Sequence of chain 1.A:
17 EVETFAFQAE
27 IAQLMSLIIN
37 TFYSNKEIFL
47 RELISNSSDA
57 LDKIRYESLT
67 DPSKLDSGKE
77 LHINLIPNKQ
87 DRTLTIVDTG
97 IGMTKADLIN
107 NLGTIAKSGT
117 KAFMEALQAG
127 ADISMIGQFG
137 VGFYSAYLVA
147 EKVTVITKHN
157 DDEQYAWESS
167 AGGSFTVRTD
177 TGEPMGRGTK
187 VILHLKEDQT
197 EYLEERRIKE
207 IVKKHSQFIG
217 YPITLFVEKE

A protein and the small-molecule ligand that binds it are described below.
Small molecule (SMILES): CNc1ncnc2[nH]cnc12

Binding-site contacts:
Ligand atom N9 contacts residue SER53 of chain 1.A at 4.2 Å.
Ligand atom C2 contacts residue GLY98 of chain 1.A at 4.1 Å.
Ligand atom N9 contacts residue ASP94 of chain 1.A at 2.9 Å (salt-bridge).
Ligand atom C11 contacts residue ASN52 of chain 1.A at 4.1 Å.
Ligand atom C4 contacts residue THR185 of chain 1.A at 3.7 Å.
Ligand atom N3 contacts residue THR185 of chain 1.A at 3.4 Å (h-bond).
Ligand atom N1 contacts residue LEU108 of chain 1.A at 4.2 Å.
Ligand atom C5 contacts residue MET99 of chain 1.A at 4.2 Å (hydrophobic).
Ligand atom N9 contacts residue THR185 of chain 1.A at 3.8 Å.
Ligand atom C4 contacts residue ASP94 of chain 1.A at 4.0 Å.
Ligand atom C2 contacts residue ALA56 of chain 1.A at 4.1 Å (hydrophobic).
Ligand atom N6 contacts residue LEU108 of chain 1.A at 3.0 Å (h-bond).
Ligand atom C2 contacts residue MET99 of chain 1.A at 3.8 Å (hydrophobic).
Ligand atom C6 contacts residue MET99 of chain 1.A at 3.7 Å (hydrophobic).
Ligand atom N1 contacts residue MET99 of chain 1.A at 3.5 Å (h-bond).
Ligand atom N7 contacts residue ASN52 of chain 1.A at 3.9 Å.
Ligand atom C6 contacts residue LEU108 of chain 1.A at 4.2 Å (hydrophobic).
Ligand atom N6 contacts residue MET99 of chain 1.A at 3.8 Å.
Ligand atom C8 contacts residue ASN52 of chain 1.A at 4.0 Å.
Ligand atom C8 contacts residue THR185 of chain 1.A at 4.2 Å.
Ligand atom N3 contacts residue MET99 of chain 1.A at 4.5 Å.
Ligand atom C8 contacts residue SER53 of chain 1.A at 4.0 Å.
Ligand atom C4 contacts residue ALA56 of chain 1.A at 4.0 Å (hydrophobic).
Ligand atom C4 contacts residue ASN52 of chain 1.A at 4.4 Å.
Ligand atom C11 contacts residue PHE139 of chain 1.A at 4.3 Å (hydrophobic).
Ligand atom C8 contacts residue ASP94 of chain 1.A at 3.5 Å.
Ligand atom N9 contacts residue ALA56 of chain 1.A at 4.2 Å.
Ligand atom N3 contacts residue ALA56 of chain 1.A at 3.4 Å.
Ligand atom N9 contacts residue ASN52 of chain 1.A at 4.2 Å.
Ligand atom C11 contacts residue LEU108 of chain 1.A at 3.6 Å (hydrophobic).
Ligand atom C2 contacts residue THR185 of chain 1.A at 4.1 Å.